This small molecule binds to this protein.
Small molecule (SMILES): C[C@H](O)[C@H](N)[C@@H]1O[C@](O)(C(=O)O)C[C@H](O)[C@@H]1N

Binding-site contacts:
Ligand atom C7 contacts residue SER401 of chain 1.N at 3.9 Å.
Ligand atom O8 contacts residue P8E1 of chain 1.OI at 4.2 Å.
Ligand atom O1A contacts residue P8E1 of chain 1.RI at 3.2 Å.
Ligand atom C3 contacts residue SER401 of chain 1.N at 2.3 Å.
Ligand atom C9 contacts residue VAL419 of chain 1.N at 3.7 Å (hydrophobic).
Ligand atom N5 contacts residue SER401 of chain 1.N at 4.4 Å.
Ligand atom C3 contacts residue P8E1 of chain 1.OI at 3.6 Å.
Ligand atom C5 contacts residue SER401 of chain 1.N at 3.6 Å.
Ligand atom O4 contacts residue SER401 of chain 1.N at 4.4 Å.
Ligand atom C6 contacts residue P8E1 of chain 1.OI at 4.0 Å.
Ligand atom C2 contacts residue SER401 of chain 1.N at 1.5 Å.
Ligand atom C1 contacts residue P8E1 of chain 1.RI at 4.0 Å.
Ligand atom C4 contacts residue SER401 of chain 1.N at 3.5 Å.
Ligand atom O1B contacts residue SER399 of chain 1.N at 2.8 Å (h-bond).
Ligand atom O1A contacts residue SER401 of chain 1.N at 3.4 Å.
Ligand atom O6 contacts residue P8E1 of chain 1.RI at 4.0 Å.
Ligand atom C3 contacts residue ALA402 of chain 1.N at 3.9 Å (hydrophobic).
Ligand atom O8 contacts residue SER401 of chain 1.N at 4.0 Å.
Ligand atom C2 contacts residue P8E1 of chain 1.RI at 4.3 Å.
Ligand atom C5 contacts residue P8E1 of chain 1.OI at 3.8 Å.
Ligand atom O6 contacts residue SER401 of chain 1.N at 1.8 Å (h-bond).
Ligand atom C6 contacts residue SER401 of chain 1.N at 2.7 Å.
Ligand atom C2 contacts residue SER399 of chain 1.N at 3.9 Å.
Ligand atom O1B contacts residue SER401 of chain 1.N at 3.2 Å.
Ligand atom C9 contacts residue SER401 of chain 1.N at 4.0 Å.
Ligand atom C3 contacts residue SER399 of chain 1.N at 4.1 Å.
Ligand atom C2 contacts residue ALA402 of chain 1.N at 4.1 Å (hydrophobic).
Ligand atom C1 contacts residue SER399 of chain 1.N at 3.5 Å.
Ligand atom C8 contacts residue SER401 of chain 1.N at 4.2 Å.
Ligand atom C4 contacts residue P8E1 of chain 1.OI at 3.3 Å.
Ligand atom C1 contacts residue SER401 of chain 1.N at 2.7 Å.

Sequence of chain 1.N:
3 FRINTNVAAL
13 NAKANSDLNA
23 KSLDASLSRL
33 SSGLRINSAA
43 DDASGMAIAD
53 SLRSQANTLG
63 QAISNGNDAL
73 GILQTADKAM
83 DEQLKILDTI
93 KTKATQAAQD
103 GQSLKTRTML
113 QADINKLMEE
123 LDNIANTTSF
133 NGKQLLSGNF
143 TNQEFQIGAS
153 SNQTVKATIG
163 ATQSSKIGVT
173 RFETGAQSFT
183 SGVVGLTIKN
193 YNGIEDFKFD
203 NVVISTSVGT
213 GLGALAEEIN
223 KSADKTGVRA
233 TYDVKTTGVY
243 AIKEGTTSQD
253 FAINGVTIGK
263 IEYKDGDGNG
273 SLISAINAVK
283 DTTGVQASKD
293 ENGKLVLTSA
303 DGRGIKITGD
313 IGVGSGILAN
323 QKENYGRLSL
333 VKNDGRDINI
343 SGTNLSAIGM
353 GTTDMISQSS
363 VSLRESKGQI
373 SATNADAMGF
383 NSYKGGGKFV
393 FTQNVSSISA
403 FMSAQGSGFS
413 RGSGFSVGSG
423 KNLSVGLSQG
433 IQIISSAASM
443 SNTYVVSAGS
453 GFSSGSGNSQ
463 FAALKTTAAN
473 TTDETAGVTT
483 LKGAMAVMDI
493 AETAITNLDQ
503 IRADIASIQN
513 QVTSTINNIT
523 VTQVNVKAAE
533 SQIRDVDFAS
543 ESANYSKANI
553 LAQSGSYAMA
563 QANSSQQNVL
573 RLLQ